This small molecule binds to this protein.
Small molecule (SMILES): C=C1CN=c2nc(N)[nH]c(=O)c2=N1

Sequence of chain 1.B:
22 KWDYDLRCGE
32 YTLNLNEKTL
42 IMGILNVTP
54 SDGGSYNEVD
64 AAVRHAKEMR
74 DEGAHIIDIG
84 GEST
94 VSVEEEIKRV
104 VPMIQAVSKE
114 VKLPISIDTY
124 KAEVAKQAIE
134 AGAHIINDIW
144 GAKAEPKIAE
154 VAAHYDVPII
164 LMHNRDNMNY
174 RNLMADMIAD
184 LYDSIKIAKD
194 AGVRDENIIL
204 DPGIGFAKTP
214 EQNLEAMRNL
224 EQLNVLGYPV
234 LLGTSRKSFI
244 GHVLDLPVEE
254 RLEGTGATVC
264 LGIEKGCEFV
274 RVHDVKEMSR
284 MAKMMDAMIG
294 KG

Binding-site contacts:
Ligand atom N5 contacts residue ARG274 of chain 1.B at 3.5 Å (salt-bridge).
Ligand atom C10 contacts residue LYS240 of chain 1.B at 3.6 Å.
Ligand atom C9 contacts residue ARG274 of chain 1.B at 3.6 Å.
Ligand atom O4 contacts residue GLY236 of chain 1.B at 3.0 Å (h-bond).
Ligand atom C10 contacts residue PHE209 of chain 1.B at 3.8 Å (hydrophobic).
Ligand atom C2 contacts residue ASN140 of chain 1.B at 3.8 Å.
Ligand atom N8 contacts residue ASP121 of chain 1.B at 3.3 Å (salt-bridge).
Ligand atom C7 contacts residue ASP121 of chain 1.B at 3.5 Å.
Ligand atom N8 contacts residue ARG274 of chain 1.B at 3.5 Å (salt-bridge).
Ligand atom N2 contacts residue ASN140 of chain 1.B at 2.8 Å (h-bond).
Ligand atom C9 contacts residue ILE142 of chain 1.B at 3.7 Å (hydrophobic).
Ligand atom C6A contacts residue PHE209 of chain 1.B at 3.9 Å (hydrophobic).
Ligand atom C6A contacts residue LYS240 of chain 1.B at 3.9 Å.
Ligand atom O4 contacts residue PHE209 of chain 1.B at 3.9 Å.
Ligand atom N8 contacts residue ILE142 of chain 1.B at 3.5 Å.
Ligand atom C4 contacts residue ASP204 of chain 1.B at 4.0 Å.
Ligand atom C10 contacts residue ARG274 of chain 1.B at 3.6 Å.
Ligand atom C7 contacts residue SO41 of chain 1.K at 3.6 Å.
Ligand atom C6 contacts residue LYS240 of chain 1.B at 3.9 Å.
Ligand atom N2 contacts residue LEU234 of chain 1.B at 4.0 Å.
Ligand atom C6A contacts residue SO41 of chain 1.K at 3.0 Å.
Ligand atom N5 contacts residue PHE209 of chain 1.B at 3.4 Å.
Ligand atom N1 contacts residue ARG274 of chain 1.B at 3.9 Å.
Ligand atom C2 contacts residue ARG274 of chain 1.B at 4.0 Å.
Ligand atom C6 contacts residue PHE209 of chain 1.B at 3.6 Å (hydrophobic).
Ligand atom C6 contacts residue ARG274 of chain 1.B at 3.6 Å.
Ligand atom C4 contacts residue LYS240 of chain 1.B at 3.5 Å.
Ligand atom N3 contacts residue ASP204 of chain 1.B at 2.9 Å (salt-bridge).
Ligand atom C2 contacts residue MET165 of chain 1.B at 3.9 Å (hydrophobic).
Ligand atom C4 contacts residue PHE209 of chain 1.B at 4.0 Å (hydrophobic).
Ligand atom C6 contacts residue SO41 of chain 1.K at 3.8 Å.
Ligand atom C2 contacts residue ASP204 of chain 1.B at 3.3 Å.
Ligand atom O4 contacts residue LYS240 of chain 1.B at 2.7 Å (salt-bridge).
Ligand atom N5 contacts residue LYS240 of chain 1.B at 2.9 Å (salt-bridge).
Ligand atom N1 contacts residue ILE142 of chain 1.B at 3.8 Å.
Ligand atom N2 contacts residue ASP204 of chain 1.B at 2.9 Å (salt-bridge).
Ligand atom C7 contacts residue ARG274 of chain 1.B at 3.5 Å.
Ligand atom N1 contacts residue ASN140 of chain 1.B at 3.2 Å (h-bond).
Ligand atom N3 contacts residue MET165 of chain 1.B at 3.7 Å.
Ligand atom C4 contacts residue MET165 of chain 1.B at 3.9 Å (hydrophobic).